This protein binds this small molecule.
Small molecule (SMILES): CC(C)C[C@H](NC(=O)[C@@H](NC(=O)[C@H](C)NC(=O)OCc1ccccc1)C(C)C)C(=O)N[C@H](C=N)CCC(N)=O

Sequence of chain 1.B:
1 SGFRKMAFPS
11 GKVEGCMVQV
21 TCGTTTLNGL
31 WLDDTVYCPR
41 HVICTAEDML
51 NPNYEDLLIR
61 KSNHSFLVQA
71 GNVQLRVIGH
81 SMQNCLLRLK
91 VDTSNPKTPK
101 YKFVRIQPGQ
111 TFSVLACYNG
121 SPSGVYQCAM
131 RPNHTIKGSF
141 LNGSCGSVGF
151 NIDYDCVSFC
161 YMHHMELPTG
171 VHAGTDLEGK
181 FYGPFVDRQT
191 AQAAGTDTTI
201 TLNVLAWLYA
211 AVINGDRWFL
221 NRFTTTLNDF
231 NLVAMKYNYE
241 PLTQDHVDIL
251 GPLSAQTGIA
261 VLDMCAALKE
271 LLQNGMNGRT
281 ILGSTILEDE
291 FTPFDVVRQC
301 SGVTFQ

Binding-site contacts:
Ligand atom N contacts residue GLU166 of chain 1.A at 2.8 Å (salt-bridge).
Ligand atom NF contacts residue GLY143 of chain 1.A at 3.3 Å (h-bond).
Ligand atom O contacts residue GLU166 of chain 1.A at 2.9 Å (salt-bridge).
Ligand atom N contacts residue HIS164 of chain 1.A at 2.9 Å (h-bond).
Ligand atom OE contacts residue PHE140 of chain 1.A at 3.5 Å.
Ligand atom C4 contacts residue PRO168 of chain 1.A at 3.4 Å (hydrophobic).
Ligand atom NF contacts residue CYS145 of chain 1.A at 2.5 Å (h-bond).
Ligand atom OE contacts residue HIS172 of chain 1.A at 3.1 Å.
Ligand atom C2 contacts residue PRO168 of chain 1.A at 3.3 Å (hydrophobic).
Ligand atom C contacts residue CYS145 of chain 1.A at 1.7 Å (hydrophobic).
Ligand atom CB contacts residue CYS145 of chain 1.A at 3.4 Å (hydrophobic).
Ligand atom N contacts residue CYS145 of chain 1.A at 3.1 Å (h-bond).
Ligand atom N contacts residue GLN189 of chain 1.A at 2.9 Å (h-bond).
Ligand atom C contacts residue GLU166 of chain 1.A at 3.6 Å.
Ligand atom NE contacts residue GLU166 of chain 1.A at 2.9 Å (salt-bridge).
Ligand atom C7 contacts residue LEU167 of chain 1.A at 2.9 Å (hydrophobic).
Ligand atom C8 contacts residue GLU166 of chain 1.A at 3.4 Å.
Ligand atom C3 contacts residue PRO168 of chain 1.A at 3.3 Å (hydrophobic).
Ligand atom C6 contacts residue GLU166 of chain 1.A at 3.5 Å.
Ligand atom C5 contacts residue PRO168 of chain 1.A at 3.6 Å (hydrophobic).
Ligand atom CB contacts residue HIS163 of chain 1.A at 3.5 Å.
Ligand atom C6 contacts residue LEU167 of chain 1.A at 3.4 Å (hydrophobic).
Ligand atom CA contacts residue GLN189 of chain 1.A at 3.6 Å.
Ligand atom C8 contacts residue PRO168 of chain 1.A at 3.2 Å (hydrophobic).
Ligand atom C8 contacts residue LEU167 of chain 1.A at 3.2 Å (hydrophobic).
Ligand atom OE contacts residue HIS163 of chain 1.A at 2.9 Å (h-bond).
Ligand atom CA contacts residue CYS145 of chain 1.A at 2.8 Å (hydrophobic).
Ligand atom N contacts residue MET165 of chain 1.A at 3.5 Å.
Ligand atom O contacts residue MET165 of chain 1.A at 3.0 Å.
Ligand atom CG contacts residue LEU141 of chain 1.A at 3.2 Å (hydrophobic).
Ligand atom NF contacts residue SER144 of chain 1.A at 3.4 Å (h-bond).
Ligand atom CA contacts residue GLU166 of chain 1.A at 3.5 Å.
Ligand atom O contacts residue GLN189 of chain 1.A at 3.5 Å.
Ligand atom CB contacts residue GLN189 of chain 1.A at 3.6 Å.
Ligand atom OE contacts residue GLU166 of chain 1.A at 3.5 Å (salt-bridge).
Ligand atom O2 contacts residue PRO168 of chain 1.A at 3.5 Å.
Ligand atom O1 contacts residue PRO168 of chain 1.A at 3.6 Å.
Ligand atom C7 contacts residue PRO168 of chain 1.A at 3.6 Å (hydrophobic).
Ligand atom C7 contacts residue GLU166 of chain 1.A at 3.5 Å.
Ligand atom N contacts residue THR190 of chain 1.A at 2.9 Å (h-bond).

Sequence of chain 1.A:
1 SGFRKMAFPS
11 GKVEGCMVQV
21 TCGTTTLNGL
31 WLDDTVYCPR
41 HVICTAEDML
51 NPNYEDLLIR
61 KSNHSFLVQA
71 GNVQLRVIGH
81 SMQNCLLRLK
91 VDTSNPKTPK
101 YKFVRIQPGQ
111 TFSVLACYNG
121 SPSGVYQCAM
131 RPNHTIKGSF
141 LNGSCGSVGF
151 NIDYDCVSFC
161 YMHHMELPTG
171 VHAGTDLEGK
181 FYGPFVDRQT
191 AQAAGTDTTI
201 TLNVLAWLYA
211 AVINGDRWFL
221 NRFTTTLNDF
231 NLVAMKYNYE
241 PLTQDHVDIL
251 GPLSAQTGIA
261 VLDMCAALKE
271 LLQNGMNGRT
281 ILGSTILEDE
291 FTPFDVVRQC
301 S